Binding-site contacts:
Ligand atom C5 contacts residue ASN50 of chain 1.A at 3.6 Å.
Ligand atom C3 contacts residue ASN50 of chain 1.A at 3.8 Å.
Ligand atom C8 contacts residue VAL43 of chain 1.A at 3.8 Å (hydrophobic).
Ligand atom C2 contacts residue ASN50 of chain 1.A at 2.5 Å.
Ligand atom C4 contacts residue ASN50 of chain 1.A at 4.2 Å.
Ligand atom C8 contacts residue SER51 of chain 1.A at 4.5 Å.
Ligand atom C7 contacts residue ASN50 of chain 1.A at 3.4 Å.
Ligand atom C7 contacts residue SER51 of chain 1.A at 4.3 Å.
Ligand atom N2 contacts residue ASN45 of chain 1.A at 4.4 Å.
Ligand atom C1 contacts residue ASN45 of chain 1.A at 4.3 Å.
Ligand atom O5 contacts residue ASN50 of chain 1.A at 2.4 Å (h-bond).
Ligand atom O7 contacts residue ASN50 of chain 1.A at 3.2 Å (h-bond).
Ligand atom C8 contacts residue SER52 of chain 1.A at 3.6 Å.
Ligand atom C7 contacts residue SER52 of chain 1.A at 3.3 Å.
Ligand atom N2 contacts residue ASN50 of chain 1.A at 3.0 Å (h-bond).
Ligand atom C8 contacts residue GLU32 of chain 1.A at 3.8 Å.
Ligand atom O7 contacts residue SER51 of chain 1.A at 3.6 Å.
Ligand atom C1 contacts residue ASN50 of chain 1.A at 1.4 Å.
Ligand atom O7 contacts residue SER52 of chain 1.A at 2.3 Å (h-bond).
Ligand atom N2 contacts residue SER52 of chain 1.A at 4.5 Å.

Sequence of chain 1.A:
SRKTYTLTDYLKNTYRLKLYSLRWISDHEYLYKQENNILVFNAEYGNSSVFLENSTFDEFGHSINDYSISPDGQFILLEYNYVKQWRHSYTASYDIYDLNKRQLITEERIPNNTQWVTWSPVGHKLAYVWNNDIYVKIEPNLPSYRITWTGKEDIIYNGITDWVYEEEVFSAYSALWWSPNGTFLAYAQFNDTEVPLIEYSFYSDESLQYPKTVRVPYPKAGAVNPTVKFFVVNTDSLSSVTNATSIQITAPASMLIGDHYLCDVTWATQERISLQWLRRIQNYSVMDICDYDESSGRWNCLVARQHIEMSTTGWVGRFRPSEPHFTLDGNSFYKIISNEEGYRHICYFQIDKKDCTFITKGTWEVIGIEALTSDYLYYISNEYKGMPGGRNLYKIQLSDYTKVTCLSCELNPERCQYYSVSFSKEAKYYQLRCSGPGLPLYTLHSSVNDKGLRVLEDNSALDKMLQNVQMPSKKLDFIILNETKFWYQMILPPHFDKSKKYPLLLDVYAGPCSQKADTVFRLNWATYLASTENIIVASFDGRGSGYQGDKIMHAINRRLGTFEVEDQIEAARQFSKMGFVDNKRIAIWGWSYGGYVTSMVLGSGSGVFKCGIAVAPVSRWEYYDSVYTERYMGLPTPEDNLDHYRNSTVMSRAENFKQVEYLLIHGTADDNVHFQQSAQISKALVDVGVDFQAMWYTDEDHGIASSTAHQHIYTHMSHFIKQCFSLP

The protein below binds the small molecule below.
Small molecule (SMILES): CC(=O)N[C@@H]1[C@@H](O)[C@H](O)[C@@H](CO)O[C@H]1O